Sequence of chain 1.B:
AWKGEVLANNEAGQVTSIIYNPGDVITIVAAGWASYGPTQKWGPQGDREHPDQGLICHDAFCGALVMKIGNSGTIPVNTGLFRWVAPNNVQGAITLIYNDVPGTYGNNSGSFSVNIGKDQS

Binding-site contacts:
Ligand atom C1 contacts residue TYR37 of chain 1.B at 4.0 Å (hydrophobic).
Ligand atom C10 contacts residue GLN54 of chain 1.B at 3.5 Å.
Ligand atom C8 contacts residue GAL1 of chain 1.J at 4.5 Å.
Ligand atom N3 contacts residue HIS51 of chain 1.B at 3.3 Å.
Ligand atom N3 contacts residue GAL1 of chain 1.J at 4.1 Å.
Ligand atom C5 contacts residue HIS51 of chain 1.B at 4.3 Å.
Ligand atom N3 contacts residue GLN54 of chain 1.B at 4.4 Å.
Ligand atom C8 contacts residue PRO39 of chain 1.B at 3.7 Å (hydrophobic).
Ligand atom C2 contacts residue GLN54 of chain 1.B at 3.8 Å.
Ligand atom O1 contacts residue GAL1 of chain 1.J at 1.4 Å.
Ligand atom C10 contacts residue PRO52 of chain 1.B at 4.2 Å (hydrophobic).
Ligand atom C9 contacts residue GAL1 of chain 1.J at 3.6 Å.
Ligand atom C1 contacts residue GAL1 of chain 1.J at 2.3 Å.
Ligand atom C1 contacts residue HIS51 of chain 1.B at 3.4 Å.
Ligand atom C2 contacts residue GAL1 of chain 1.J at 2.8 Å.
Ligand atom C4 contacts residue HIS51 of chain 1.B at 3.5 Å.
Ligand atom C7 contacts residue PRO39 of chain 1.B at 4.2 Å (hydrophobic).
Ligand atom O1 contacts residue TYR37 of chain 1.B at 3.7 Å.
Ligand atom O1 contacts residue HIS51 of chain 1.B at 4.2 Å.
Ligand atom C8 contacts residue HIS51 of chain 1.B at 4.5 Å.
Ligand atom C9 contacts residue TYR37 of chain 1.B at 4.2 Å (hydrophobic).
Ligand atom C2 contacts residue HIS51 of chain 1.B at 3.2 Å.
Ligand atom C8 contacts residue TYR37 of chain 1.B at 4.3 Å (hydrophobic).
Ligand atom C9 contacts residue HIS51 of chain 1.B at 3.6 Å.
Ligand atom C10 contacts residue HIS51 of chain 1.B at 3.9 Å.

A small-molecule ligand and the protein it binds are described below.
Small molecule (SMILES): Cn1cc(O)c2ccccc21